Binding-site contacts:
Ligand atom C16 contacts residue PHE99 of chain 1.A at 3.9 Å (hydrophobic).
Ligand atom CL19 contacts residue PHE38 of chain 1.A at 3.5 Å.
Ligand atom N13 contacts residue PHE99 of chain 1.A at 3.8 Å.
Ligand atom C06 contacts residue TRP36 of chain 1.A at 4.1 Å (hydrophobic).
Ligand atom C15 contacts residue ASN93 of chain 1.A at 3.5 Å.
Ligand atom C03 contacts residue ASP43 of chain 1.A at 3.6 Å.
Ligand atom N10 contacts residue PRO37 of chain 1.A at 3.0 Å (h-bond).
Ligand atom C15 contacts residue TYR92 of chain 1.A at 3.4 Å (hydrophobic).
Ligand atom C09 contacts residue PHE99 of chain 1.A at 4.1 Å (hydrophobic).
Ligand atom C16 contacts residue ASN93 of chain 1.A at 3.8 Å.
Ligand atom C03 contacts residue ASP46 of chain 1.A at 3.4 Å.
Ligand atom C11 contacts residue PRO37 of chain 1.A at 4.0 Å (hydrophobic).
Ligand atom O17 contacts residue ASN93 of chain 1.A at 2.9 Å (h-bond).
Ligand atom C01 contacts residue ASP46 of chain 1.A at 3.2 Å.
Ligand atom O17 contacts residue TYR50 of chain 1.A at 4.0 Å.
Ligand atom C06 contacts residue ASP46 of chain 1.A at 3.6 Å.
Ligand atom C12 contacts residue PHE99 of chain 1.A at 3.8 Å (hydrophobic).
Ligand atom N14 contacts residue PHE99 of chain 1.A at 3.9 Å.
Ligand atom N02 contacts residue ASP46 of chain 1.A at 2.9 Å (salt-bridge).
Ligand atom C08 contacts residue PHE99 of chain 1.A at 3.4 Å (hydrophobic).
Ligand atom C12 contacts residue ASP46 of chain 1.A at 4.0 Å.
Ligand atom N13 contacts residue ASP46 of chain 1.A at 4.1 Å.
Ligand atom C09 contacts residue PRO37 of chain 1.A at 3.7 Å (hydrophobic).
Ligand atom C11 contacts residue PHE99 of chain 1.A at 4.0 Å (hydrophobic).
Ligand atom N10 contacts residue PHE99 of chain 1.A at 4.1 Å.
Ligand atom C20 contacts residue PRO37 of chain 1.A at 3.6 Å (hydrophobic).
Ligand atom C04 contacts residue ASP46 of chain 1.A at 3.9 Å.
Ligand atom CL19 contacts residue PRO37 of chain 1.A at 3.3 Å.
Ligand atom C07 contacts residue TRP36 of chain 1.A at 3.8 Å (hydrophobic).
Ligand atom C15 contacts residue TYR50 of chain 1.A at 3.9 Å (hydrophobic).
Ligand atom C16 contacts residue VAL42 of chain 1.A at 4.1 Å (hydrophobic).
Ligand atom C15 contacts residue ALA47 of chain 1.A at 3.7 Å (hydrophobic).
Ligand atom N13 contacts residue VAL42 of chain 1.A at 4.0 Å.
Ligand atom C18 contacts residue VAL42 of chain 1.A at 3.9 Å (hydrophobic).
Ligand atom C08 contacts residue TRP36 of chain 1.A at 3.9 Å (hydrophobic).
Ligand atom C21 contacts residue ASP46 of chain 1.A at 4.1 Å.
Ligand atom O17 contacts residue CYS89 of chain 1.A at 4.1 Å.
Ligand atom C18 contacts residue PHE99 of chain 1.A at 4.0 Å (hydrophobic).
Ligand atom C07 contacts residue ASP46 of chain 1.A at 3.5 Å.
Ligand atom C08 contacts residue ASP46 of chain 1.A at 3.7 Å.

The small molecule below binds the protein below.
Small molecule (SMILES): CN(C)CCc1ccc(Nc2cnn(C)c(=O)c2Cl)cc1

Sequence of chain 1.A:
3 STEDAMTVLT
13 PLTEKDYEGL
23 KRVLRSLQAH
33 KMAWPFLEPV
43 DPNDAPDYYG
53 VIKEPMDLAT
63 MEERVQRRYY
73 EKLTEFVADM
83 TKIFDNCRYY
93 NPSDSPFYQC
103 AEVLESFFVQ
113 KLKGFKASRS